Sequence of chain 1.B:
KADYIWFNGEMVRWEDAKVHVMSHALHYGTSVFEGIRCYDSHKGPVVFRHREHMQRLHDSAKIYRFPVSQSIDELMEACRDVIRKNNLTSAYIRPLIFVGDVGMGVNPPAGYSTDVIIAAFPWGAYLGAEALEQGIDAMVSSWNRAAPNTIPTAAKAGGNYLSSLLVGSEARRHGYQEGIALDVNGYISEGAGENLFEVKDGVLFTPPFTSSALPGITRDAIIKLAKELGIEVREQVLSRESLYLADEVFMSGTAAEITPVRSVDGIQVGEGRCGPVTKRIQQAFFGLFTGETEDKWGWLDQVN

A protein and the small-molecule ligand that binds it are described below.
Small molecule (SMILES): Cc1ncc(COP(=O)(O)O)c(CN[C@@H](CCC(=O)O)C(=O)O)c1O

Sequence of chain 2.A:
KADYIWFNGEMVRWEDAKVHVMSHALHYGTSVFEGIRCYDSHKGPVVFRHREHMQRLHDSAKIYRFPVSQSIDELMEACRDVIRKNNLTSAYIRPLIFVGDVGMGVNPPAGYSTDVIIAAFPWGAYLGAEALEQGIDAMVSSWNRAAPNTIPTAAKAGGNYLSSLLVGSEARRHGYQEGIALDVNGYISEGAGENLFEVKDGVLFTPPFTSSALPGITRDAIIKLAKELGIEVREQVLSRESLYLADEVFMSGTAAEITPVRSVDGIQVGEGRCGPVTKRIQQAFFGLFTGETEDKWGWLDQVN

Binding-site contacts:
Ligand atom O3P contacts residue GLY220 of chain 2.A at 3.5 Å.
Ligand atom CD contacts residue TYR130 of chain 2.A at 3.5 Å (hydrophobic).
Ligand atom OE2 contacts residue TYR32 of chain 1.B at 2.7 Å (h-bond).
Ligand atom O3 contacts residue LYS160 of chain 2.A at 3.2 Å (salt-bridge).
Ligand atom N1 contacts residue GLU194 of chain 2.A at 2.8 Å (salt-bridge).
Ligand atom C3 contacts residue GLY197 of chain 2.A at 3.6 Å.
Ligand atom OE1 contacts residue VAL110 of chain 1.B at 2.9 Å (h-bond).
Ligand atom O3 contacts residue TYR165 of chain 2.A at 2.7 Å (h-bond).
Ligand atom C6 contacts residue GLU198 of chain 2.A at 3.6 Å.
Ligand atom OXT contacts residue ALA259 of chain 2.A at 2.6 Å (h-bond).
Ligand atom O1P contacts residue THR222 of chain 2.A at 2.7 Å (h-bond).
Ligand atom C3 contacts residue LYS160 of chain 2.A at 3.5 Å.
Ligand atom O3P contacts residue ILE221 of chain 2.A at 2.8 Å (h-bond).
Ligand atom CD contacts residue TYR32 of chain 1.B at 3.6 Å (hydrophobic).
Ligand atom C3 contacts residue TYR165 of chain 2.A at 3.5 Å (hydrophobic).
Ligand atom O1P contacts residue GLY257 of chain 2.A at 3.7 Å.
Ligand atom O1P contacts residue ILE221 of chain 2.A at 3.2 Å (h-bond).
Ligand atom C2A contacts residue ARG149 of chain 2.A at 3.5 Å.
Ligand atom C6 contacts residue GLU194 of chain 2.A at 3.5 Å.
Ligand atom O2P contacts residue THR258 of chain 2.A at 2.7 Å (h-bond).
Ligand atom OXT contacts residue THR258 of chain 2.A at 2.9 Å (h-bond).
Ligand atom C4 contacts residue LYS160 of chain 2.A at 3.5 Å.
Ligand atom C2A contacts residue GLU194 of chain 2.A at 3.3 Å.
Ligand atom N contacts residue GLY197 of chain 2.A at 3.3 Å (h-bond).
Ligand atom O contacts residue TYR96 of chain 2.A at 2.7 Å (h-bond).
Ligand atom P contacts residue ILE221 of chain 2.A at 3.6 Å.
Ligand atom O4P contacts residue GLY220 of chain 2.A at 3.5 Å.
Ligand atom OE1 contacts residue TYR130 of chain 2.A at 2.7 Å (h-bond).
Ligand atom C contacts residue ALA259 of chain 2.A at 3.5 Å (hydrophobic).
Ligand atom O3P contacts residue ARG60 of chain 2.A at 2.9 Å (salt-bridge).
Ligand atom N contacts residue LYS160 of chain 2.A at 3.5 Å (salt-bridge).
Ligand atom OE1 contacts residue GLY109 of chain 1.B at 3.4 Å.
Ligand atom CG contacts residue TYR130 of chain 2.A at 3.6 Å (hydrophobic).
Ligand atom OE2 contacts residue ARG98 of chain 2.A at 2.9 Å (salt-bridge).
Ligand atom C4A contacts residue LYS160 of chain 2.A at 3.0 Å.
Ligand atom C5 contacts residue LEU218 of chain 2.A at 3.6 Å (hydrophobic).
Ligand atom C2A contacts residue ALA196 of chain 2.A at 3.5 Å (hydrophobic).
Ligand atom P contacts residue THR258 of chain 2.A at 3.6 Å.
Ligand atom C4 contacts residue GLY197 of chain 2.A at 3.4 Å.
Ligand atom O contacts residue GLY39 of chain 2.A at 3.6 Å.